Binding-site contacts:
Ligand atom O5 contacts residue ASN603 of chain 1.K at 2.4 Å (h-bond).
Ligand atom C5 contacts residue ASN603 of chain 1.K at 3.8 Å.
Ligand atom O7 contacts residue ASN603 of chain 1.K at 3.7 Å.
Ligand atom C4 contacts residue ASN603 of chain 1.K at 4.3 Å.
Ligand atom C3 contacts residue ASN603 of chain 1.K at 3.9 Å.
Ligand atom C8 contacts residue PRO942 of chain 1.K at 4.4 Å (hydrophobic).
Ligand atom N2 contacts residue ASN603 of chain 1.K at 2.9 Å (h-bond).
Ligand atom C2 contacts residue ASN603 of chain 1.K at 2.5 Å.
Ligand atom C1 contacts residue ASN603 of chain 1.K at 1.5 Å.
Ligand atom C7 contacts residue ASN603 of chain 1.K at 3.5 Å.

A protein and the small-molecule ligand that binds it are described below.
Small molecule (SMILES): CC(=O)N[C@@H]1[C@@H](O)[C@H](O)[C@@H](CO)O[C@H]1O

Sequence of chain 1.K:
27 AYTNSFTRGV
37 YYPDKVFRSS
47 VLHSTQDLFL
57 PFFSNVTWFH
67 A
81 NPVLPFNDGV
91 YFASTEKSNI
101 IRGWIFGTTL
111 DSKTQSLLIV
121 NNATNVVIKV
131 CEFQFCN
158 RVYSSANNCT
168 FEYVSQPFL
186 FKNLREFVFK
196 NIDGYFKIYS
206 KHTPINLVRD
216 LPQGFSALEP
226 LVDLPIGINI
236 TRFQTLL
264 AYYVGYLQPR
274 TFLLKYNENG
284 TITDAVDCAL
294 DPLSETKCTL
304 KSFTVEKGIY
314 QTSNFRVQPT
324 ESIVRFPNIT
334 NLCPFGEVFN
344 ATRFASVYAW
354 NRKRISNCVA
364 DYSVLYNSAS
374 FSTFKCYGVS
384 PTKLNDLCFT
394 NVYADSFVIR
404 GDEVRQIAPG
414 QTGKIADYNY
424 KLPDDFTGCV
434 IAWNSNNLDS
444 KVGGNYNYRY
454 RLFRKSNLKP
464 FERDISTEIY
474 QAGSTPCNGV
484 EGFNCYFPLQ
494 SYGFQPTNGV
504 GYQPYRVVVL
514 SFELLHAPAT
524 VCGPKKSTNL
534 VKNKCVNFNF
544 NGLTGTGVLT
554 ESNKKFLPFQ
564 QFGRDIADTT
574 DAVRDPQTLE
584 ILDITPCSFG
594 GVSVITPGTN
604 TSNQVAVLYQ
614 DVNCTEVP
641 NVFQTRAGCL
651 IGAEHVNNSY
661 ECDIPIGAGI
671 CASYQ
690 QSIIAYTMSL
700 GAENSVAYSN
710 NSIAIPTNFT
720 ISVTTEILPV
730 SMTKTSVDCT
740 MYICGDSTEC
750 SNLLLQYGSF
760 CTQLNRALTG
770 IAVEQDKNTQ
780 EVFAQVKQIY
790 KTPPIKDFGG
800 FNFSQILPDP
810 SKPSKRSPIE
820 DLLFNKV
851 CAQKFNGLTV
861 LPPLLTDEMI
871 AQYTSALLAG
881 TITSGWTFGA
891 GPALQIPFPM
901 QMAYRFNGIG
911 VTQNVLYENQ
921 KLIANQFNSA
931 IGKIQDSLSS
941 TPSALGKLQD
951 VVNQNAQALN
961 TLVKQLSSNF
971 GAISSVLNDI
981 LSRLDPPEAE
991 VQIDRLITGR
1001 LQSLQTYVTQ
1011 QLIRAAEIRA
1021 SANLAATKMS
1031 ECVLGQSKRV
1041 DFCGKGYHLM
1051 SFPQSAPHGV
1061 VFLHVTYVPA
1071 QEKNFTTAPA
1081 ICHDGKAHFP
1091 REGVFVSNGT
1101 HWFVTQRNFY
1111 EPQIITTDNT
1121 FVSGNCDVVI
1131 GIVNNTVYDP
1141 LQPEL